Sequence of chain 1.A:
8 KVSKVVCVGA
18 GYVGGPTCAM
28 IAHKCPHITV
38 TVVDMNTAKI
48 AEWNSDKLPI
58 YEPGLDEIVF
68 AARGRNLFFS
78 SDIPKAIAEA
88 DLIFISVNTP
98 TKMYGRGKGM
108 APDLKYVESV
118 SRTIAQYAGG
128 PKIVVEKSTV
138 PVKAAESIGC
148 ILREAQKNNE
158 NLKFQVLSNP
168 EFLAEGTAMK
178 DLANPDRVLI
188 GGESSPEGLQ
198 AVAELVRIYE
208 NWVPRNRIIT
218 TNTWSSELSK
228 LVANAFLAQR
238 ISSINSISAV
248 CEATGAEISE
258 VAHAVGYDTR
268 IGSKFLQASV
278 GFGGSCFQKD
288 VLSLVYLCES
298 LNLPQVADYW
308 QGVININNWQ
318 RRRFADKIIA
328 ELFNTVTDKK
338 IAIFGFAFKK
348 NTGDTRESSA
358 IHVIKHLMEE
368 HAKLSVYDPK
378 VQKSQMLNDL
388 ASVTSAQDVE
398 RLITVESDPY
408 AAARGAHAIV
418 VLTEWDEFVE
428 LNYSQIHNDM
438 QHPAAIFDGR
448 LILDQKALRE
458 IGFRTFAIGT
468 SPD

A protein and the small-molecule ligand that binds it are described below.
Small molecule (SMILES): O=c1ccn([C@@H]2O[C@H](CO[P](=O)(O)O[P](=O)(O)O[C@H]3OC[C@@H](O)[C@H](O)[C@H]3O)[C@@H](O)[C@H]2O)c(=O)[nH]1

Binding-site contacts:
Ligand atom C3' contacts residue PHE169 of chain 1.B at 3.5 Å (hydrophobic).
Ligand atom O4 contacts residue LEU273 of chain 1.B at 3.5 Å (h-bond).
Ligand atom C5D contacts residue PHE284 of chain 1.B at 3.5 Å (hydrophobic).
Ligand atom C5' contacts residue LEU170 of chain 1.B at 3.5 Å (hydrophobic).
Ligand atom O3A contacts residue LYS346 of chain 1.B at 3.6 Å.
Ligand atom O4 contacts residue GLN274 of chain 1.B at 3.0 Å (h-bond).
Ligand atom O4D contacts residue ILE238 of chain 1.B at 3.4 Å.
Ligand atom C3D contacts residue PHE345 of chain 1.B at 3.6 Å (hydrophobic).
Ligand atom O2 contacts residue ILE238 of chain 1.B at 3.6 Å.
Ligand atom O4D contacts residue PHE279 of chain 1.B at 3.3 Å.
Ligand atom N1 contacts residue ILE238 of chain 1.B at 3.5 Å.
Ligand atom O2 contacts residue SER276 of chain 1.B at 2.7 Å (h-bond).
Ligand atom O2D contacts residue ARG447 of chain 1.B at 2.8 Å (salt-bridge).
Ligand atom C3' contacts residue LEU170 of chain 1.B at 3.5 Å (hydrophobic).
Ligand atom O4' contacts residue LEU170 of chain 1.B at 3.0 Å (h-bond).
Ligand atom O2D contacts residue PHE345 of chain 1.B at 3.4 Å (h-bond).
Ligand atom O2A contacts residue PHE272 of chain 1.B at 3.4 Å.
Ligand atom C4' contacts residue LEU170 of chain 1.B at 3.5 Å (hydrophobic).
Ligand atom O3D contacts residue PHE345 of chain 1.B at 2.6 Å (h-bond).
Ligand atom O3' contacts residue ARG267 of chain 1.A at 3.0 Å (salt-bridge).
Ligand atom O4' contacts residue GLU168 of chain 1.B at 3.0 Å (salt-bridge).
Ligand atom O2A contacts residue PHE284 of chain 1.B at 3.4 Å.
Ligand atom O3' contacts residue PHE169 of chain 1.B at 3.0 Å (h-bond).
Ligand atom O3B contacts residue ALA171 of chain 1.B at 3.4 Å.
Ligand atom O2' contacts residue ARG267 of chain 1.A at 2.9 Å (salt-bridge).
Ligand atom C4 contacts residue GLN274 of chain 1.B at 3.5 Å.
Ligand atom N3 contacts residue GLN274 of chain 1.B at 2.7 Å (h-bond).
Ligand atom O2B contacts residue GLU172 of chain 1.B at 3.0 Å (salt-bridge).
Ligand atom O3D contacts residue GLY280 of chain 1.B at 3.0 Å (h-bond).
Ligand atom C5 contacts residue PHE272 of chain 1.B at 3.7 Å (hydrophobic).
Ligand atom O5' contacts residue CYS283 of chain 1.B at 3.4 Å (h-bond).
Ligand atom C4D contacts residue GLY280 of chain 1.B at 3.5 Å.
Ligand atom C4' contacts residue LYS227 of chain 1.B at 3.6 Å.
Ligand atom O1A contacts residue LYS346 of chain 1.B at 2.9 Å (salt-bridge).
Ligand atom O4' contacts residue LYS227 of chain 1.B at 3.0 Å (salt-bridge).
Ligand atom O4' contacts residue PHE169 of chain 1.B at 3.2 Å (h-bond).
Ligand atom O4 contacts residue PHE272 of chain 1.B at 3.3 Å.
Ligand atom O2 contacts residue GLN274 of chain 1.B at 3.6 Å.
Ligand atom C6 contacts residue ILE238 of chain 1.B at 3.6 Å (hydrophobic).
Ligand atom C2 contacts residue GLN274 of chain 1.B at 3.6 Å.

Sequence of chain 1.B:
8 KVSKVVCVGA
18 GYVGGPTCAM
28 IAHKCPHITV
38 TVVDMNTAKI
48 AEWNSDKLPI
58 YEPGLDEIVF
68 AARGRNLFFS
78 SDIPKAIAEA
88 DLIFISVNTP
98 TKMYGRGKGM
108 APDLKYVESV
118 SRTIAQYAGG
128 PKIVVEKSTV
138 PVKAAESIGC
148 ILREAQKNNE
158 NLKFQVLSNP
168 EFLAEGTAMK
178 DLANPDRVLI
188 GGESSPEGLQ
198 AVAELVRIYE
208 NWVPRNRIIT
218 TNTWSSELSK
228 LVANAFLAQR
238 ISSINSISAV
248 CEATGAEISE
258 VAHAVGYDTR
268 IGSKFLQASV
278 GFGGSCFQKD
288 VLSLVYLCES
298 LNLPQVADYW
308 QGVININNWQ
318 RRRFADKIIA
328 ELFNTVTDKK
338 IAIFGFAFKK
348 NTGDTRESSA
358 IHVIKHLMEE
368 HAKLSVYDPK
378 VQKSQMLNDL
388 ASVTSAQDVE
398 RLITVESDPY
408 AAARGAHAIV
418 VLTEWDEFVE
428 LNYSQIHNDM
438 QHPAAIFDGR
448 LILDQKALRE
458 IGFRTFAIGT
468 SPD